Binding-site contacts:
Ligand atom O5 contacts residue THR497 of chain 1.H at 2.4 Å (h-bond).
Ligand atom O3 contacts residue GLY495 of chain 1.H at 4.5 Å.
Ligand atom O7 contacts residue THR497 of chain 1.H at 3.8 Å.
Ligand atom C2 contacts residue THR497 of chain 1.H at 2.3 Å.
Ligand atom N2 contacts residue THR497 of chain 1.H at 2.8 Å (h-bond).
Ligand atom C4 contacts residue THR497 of chain 1.H at 4.2 Å.
Ligand atom C1 contacts residue GLY495 of chain 1.H at 4.5 Å.
Ligand atom C3 contacts residue THR497 of chain 1.H at 3.7 Å.
Ligand atom N2 contacts residue GLY495 of chain 1.H at 4.4 Å.
Ligand atom C1 contacts residue THR497 of chain 1.H at 1.4 Å.
Ligand atom C7 contacts residue THR497 of chain 1.H at 3.5 Å.
Ligand atom C6 contacts residue ALA508 of chain 1.H at 4.2 Å (hydrophobic).
Ligand atom O5 contacts residue ALA508 of chain 1.H at 4.2 Å.
Ligand atom C2 contacts residue GLY495 of chain 1.H at 3.8 Å.
Ligand atom C5 contacts residue THR497 of chain 1.H at 3.7 Å.

The small molecule below binds the protein below.
Small molecule (SMILES): CC(=O)N[C@@H]1[C@@H](O)[C@H](O)[C@@H](CO)O[C@H]1O

Sequence of chain 1.H:
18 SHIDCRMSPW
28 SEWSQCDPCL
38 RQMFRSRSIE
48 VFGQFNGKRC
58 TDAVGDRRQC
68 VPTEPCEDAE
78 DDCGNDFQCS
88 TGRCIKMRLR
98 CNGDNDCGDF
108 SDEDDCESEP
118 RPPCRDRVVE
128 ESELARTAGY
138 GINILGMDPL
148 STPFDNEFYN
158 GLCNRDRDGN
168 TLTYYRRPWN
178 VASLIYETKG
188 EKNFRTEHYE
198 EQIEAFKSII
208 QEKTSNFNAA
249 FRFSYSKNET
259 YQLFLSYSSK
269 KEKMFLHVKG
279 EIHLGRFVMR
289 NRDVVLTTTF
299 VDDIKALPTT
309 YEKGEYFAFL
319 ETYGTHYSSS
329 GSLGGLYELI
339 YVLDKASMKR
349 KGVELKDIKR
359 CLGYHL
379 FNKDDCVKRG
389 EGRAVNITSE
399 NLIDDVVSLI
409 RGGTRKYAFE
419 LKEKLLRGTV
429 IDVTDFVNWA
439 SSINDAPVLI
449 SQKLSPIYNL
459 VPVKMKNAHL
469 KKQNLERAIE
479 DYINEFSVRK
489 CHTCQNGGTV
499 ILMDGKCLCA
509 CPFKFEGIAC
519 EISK